Sequence of chain 1.F:
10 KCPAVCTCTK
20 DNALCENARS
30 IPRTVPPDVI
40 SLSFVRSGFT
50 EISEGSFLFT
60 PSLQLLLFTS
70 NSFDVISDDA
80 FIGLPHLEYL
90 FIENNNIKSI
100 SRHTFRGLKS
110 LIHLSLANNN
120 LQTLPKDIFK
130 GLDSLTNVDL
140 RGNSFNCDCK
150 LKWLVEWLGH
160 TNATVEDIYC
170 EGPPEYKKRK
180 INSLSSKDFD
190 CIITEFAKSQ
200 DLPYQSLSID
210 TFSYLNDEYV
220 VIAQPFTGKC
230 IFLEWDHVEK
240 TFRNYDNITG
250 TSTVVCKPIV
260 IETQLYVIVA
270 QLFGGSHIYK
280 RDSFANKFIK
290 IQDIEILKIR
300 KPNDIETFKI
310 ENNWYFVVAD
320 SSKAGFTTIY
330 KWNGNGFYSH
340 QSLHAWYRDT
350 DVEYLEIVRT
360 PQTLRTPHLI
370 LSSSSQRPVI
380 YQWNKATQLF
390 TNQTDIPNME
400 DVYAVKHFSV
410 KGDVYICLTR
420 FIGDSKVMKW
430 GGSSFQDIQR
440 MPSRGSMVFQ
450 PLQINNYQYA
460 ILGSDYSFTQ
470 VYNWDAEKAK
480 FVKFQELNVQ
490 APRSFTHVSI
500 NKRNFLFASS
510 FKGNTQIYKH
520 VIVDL

Binding-site contacts:
Ligand atom O6 contacts residue ASN161 of chain 1.F at 4.4 Å.
Ligand atom C5 contacts residue ASN161 of chain 1.F at 3.8 Å.
Ligand atom O6 contacts residue LEU131 of chain 1.F at 3.5 Å (h-bond).
Ligand atom C1 contacts residue ASN161 of chain 1.F at 1.5 Å.
Ligand atom C6 contacts residue ASP132 of chain 1.F at 3.6 Å.
Ligand atom O7 contacts residue ASN161 of chain 1.F at 3.6 Å.
Ligand atom O5 contacts residue ASN161 of chain 1.F at 2.5 Å (h-bond).
Ligand atom O6 contacts residue ASP132 of chain 1.F at 2.5 Å (salt-bridge).
Ligand atom C4 contacts residue ASN161 of chain 1.F at 4.3 Å.
Ligand atom C2 contacts residue ASN161 of chain 1.F at 2.4 Å.
Ligand atom C8 contacts residue ASN161 of chain 1.F at 4.3 Å.
Ligand atom N2 contacts residue ASN161 of chain 1.F at 2.7 Å (h-bond).
Ligand atom C3 contacts residue ASN161 of chain 1.F at 3.8 Å.
Ligand atom C5 contacts residue ASP132 of chain 1.F at 4.3 Å.
Ligand atom C7 contacts residue ASN161 of chain 1.F at 3.3 Å.
Ligand atom O4 contacts residue ASP132 of chain 1.F at 4.3 Å.
Ligand atom C6 contacts residue LEU131 of chain 1.F at 4.0 Å (hydrophobic).

This protein binds this small molecule.
Small molecule (SMILES): CC(=O)N[C@@H]1[C@@H](O)[C@H](O)[C@@H](CO)O[C@H]1O